The protein below binds the small molecule below.
Small molecule (SMILES): CCCOc1cc2c(cc1/C(C)=C\C=C\C(C)=C\C(=O)O)C(C)(C)CCC2(C)C

Binding-site contacts:
Ligand atom O2 contacts residue PHE95 of chain 1.A at 3.9 Å.
Ligand atom C22 contacts residue PHE95 of chain 1.A at 3.7 Å (hydrophobic).
Ligand atom O3 contacts residue LEU108 of chain 1.A at 3.3 Å.
Ligand atom C14 contacts residue VAL131 of chain 1.A at 3.6 Å (hydrophobic).
Ligand atom C23 contacts residue ALA53 of chain 1.A at 3.7 Å (hydrophobic).
Ligand atom C18 contacts residue ILE92 of chain 1.A at 3.8 Å (hydrophobic).
Ligand atom C8 contacts residue CYS214 of chain 1.A at 3.9 Å (hydrophobic).
Ligand atom C19 contacts residue PHE95 of chain 1.A at 3.5 Å (hydrophobic).
Ligand atom C21 contacts residue PHE95 of chain 1.A at 3.7 Å (hydrophobic).
Ligand atom O2 contacts residue ARG98 of chain 1.A at 2.9 Å (salt-bridge).
Ligand atom C1 contacts residue CYS214 of chain 1.A at 3.8 Å (hydrophobic).
Ligand atom C25 contacts residue CYS214 of chain 1.A at 3.8 Å (hydrophobic).
Ligand atom O3 contacts residue ARG98 of chain 1.A at 3.7 Å.
Ligand atom C24 contacts residue ARG98 of chain 1.A at 3.6 Å.
Ligand atom C20 contacts residue ALA54 of chain 1.A at 3.7 Å (hydrophobic).
Ligand atom C16 contacts residue HIS217 of chain 1.A at 3.6 Å.
Ligand atom C18 contacts residue ASN88 of chain 1.A at 3.7 Å.
Ligand atom O2 contacts residue ALA109 of chain 1.A at 3.4 Å.
Ligand atom C3 contacts residue CYS214 of chain 1.A at 3.9 Å (hydrophobic).
Ligand atom C19 contacts residue ALA54 of chain 1.A at 3.9 Å (hydrophobic).
Ligand atom C26 contacts residue ALA54 of chain 1.A at 3.4 Å (hydrophobic).
Ligand atom O1 contacts residue CYS214 of chain 1.A at 3.9 Å.
Ligand atom C20 contacts residue PHE95 of chain 1.A at 3.6 Å (hydrophobic).
Ligand atom C23 contacts residue ILE50 of chain 1.A at 3.6 Å (hydrophobic).
Ligand atom O3 contacts residue ALA53 of chain 1.A at 3.4 Å.
Ligand atom C2 contacts residue CYS214 of chain 1.A at 3.9 Å (hydrophobic).
Ligand atom C26 contacts residue LEU233 of chain 1.A at 3.9 Å (hydrophobic).
Ligand atom C14 contacts residue CYS214 of chain 1.A at 3.9 Å (hydrophobic).
Ligand atom C13 contacts residue PHE95 of chain 1.A at 3.6 Å (hydrophobic).
Ligand atom C12 contacts residue CYS51 of chain 1.A at 3.8 Å (hydrophobic).
Ligand atom C10 contacts residue ILE127 of chain 1.A at 3.7 Å (hydrophobic).
Ligand atom C25 contacts residue LEU218 of chain 1.A at 3.5 Å (hydrophobic).
Ligand atom C24 contacts residue ALA109 of chain 1.A at 3.6 Å (hydrophobic).
Ligand atom C13 contacts residue ILE106 of chain 1.A at 3.7 Å (hydrophobic).
Ligand atom O2 contacts residue GLN57 of chain 1.A at 3.3 Å.
Ligand atom C5 contacts residue CYS214 of chain 1.A at 3.9 Å (hydrophobic).
Ligand atom C24 contacts residue GLN57 of chain 1.A at 3.8 Å.
Ligand atom C18 contacts residue CYS214 of chain 1.A at 3.8 Å (hydrophobic).
Ligand atom C7 contacts residue CYS214 of chain 1.A at 3.7 Å (hydrophobic).
Ligand atom O3 contacts residue ALA109 of chain 1.A at 2.7 Å (h-bond).

Sequence of chain 1.A:
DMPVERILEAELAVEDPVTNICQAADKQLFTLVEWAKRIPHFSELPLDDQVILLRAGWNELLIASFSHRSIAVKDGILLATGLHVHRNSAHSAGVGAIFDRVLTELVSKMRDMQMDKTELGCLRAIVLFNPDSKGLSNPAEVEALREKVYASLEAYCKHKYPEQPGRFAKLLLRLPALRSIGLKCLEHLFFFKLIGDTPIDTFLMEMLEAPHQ